Sequence of chain 1.A:
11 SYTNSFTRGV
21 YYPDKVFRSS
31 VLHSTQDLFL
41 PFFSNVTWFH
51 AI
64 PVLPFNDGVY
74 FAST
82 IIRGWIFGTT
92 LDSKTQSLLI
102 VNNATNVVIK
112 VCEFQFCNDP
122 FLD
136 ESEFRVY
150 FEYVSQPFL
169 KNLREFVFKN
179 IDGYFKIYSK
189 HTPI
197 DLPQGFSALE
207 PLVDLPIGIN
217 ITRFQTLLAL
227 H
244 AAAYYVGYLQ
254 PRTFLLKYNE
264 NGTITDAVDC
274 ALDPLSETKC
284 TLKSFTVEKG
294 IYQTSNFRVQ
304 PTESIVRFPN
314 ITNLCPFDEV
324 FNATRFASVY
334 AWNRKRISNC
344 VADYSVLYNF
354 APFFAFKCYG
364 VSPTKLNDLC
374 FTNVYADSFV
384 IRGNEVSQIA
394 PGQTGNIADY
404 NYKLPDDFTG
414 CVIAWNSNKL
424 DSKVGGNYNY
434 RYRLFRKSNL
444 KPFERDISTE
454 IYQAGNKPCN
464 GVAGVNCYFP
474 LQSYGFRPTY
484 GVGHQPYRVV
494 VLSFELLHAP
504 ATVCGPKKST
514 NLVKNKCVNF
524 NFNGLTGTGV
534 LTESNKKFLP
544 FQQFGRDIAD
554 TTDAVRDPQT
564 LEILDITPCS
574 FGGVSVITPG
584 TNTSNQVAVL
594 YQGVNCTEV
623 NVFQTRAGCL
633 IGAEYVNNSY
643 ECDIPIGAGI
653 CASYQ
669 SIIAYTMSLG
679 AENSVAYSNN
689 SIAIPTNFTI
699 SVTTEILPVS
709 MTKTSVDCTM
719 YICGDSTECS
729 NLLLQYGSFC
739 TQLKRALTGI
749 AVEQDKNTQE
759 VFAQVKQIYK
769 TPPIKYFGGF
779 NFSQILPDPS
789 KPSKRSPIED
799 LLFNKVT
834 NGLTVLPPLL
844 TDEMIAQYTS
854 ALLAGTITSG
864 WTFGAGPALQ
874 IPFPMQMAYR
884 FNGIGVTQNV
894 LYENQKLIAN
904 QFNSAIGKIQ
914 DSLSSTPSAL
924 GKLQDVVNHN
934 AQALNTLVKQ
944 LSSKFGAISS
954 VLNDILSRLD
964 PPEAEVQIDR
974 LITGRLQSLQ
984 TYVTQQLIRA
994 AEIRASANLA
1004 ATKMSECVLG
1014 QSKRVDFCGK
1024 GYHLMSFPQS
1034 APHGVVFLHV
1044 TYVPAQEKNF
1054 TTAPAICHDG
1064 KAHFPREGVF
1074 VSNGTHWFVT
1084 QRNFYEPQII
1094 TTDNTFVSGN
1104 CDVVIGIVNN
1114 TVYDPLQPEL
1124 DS

Binding-site contacts:
Ligand atom C8 contacts residue GLU1050 of chain 1.A at 3.3 Å.
Ligand atom C7 contacts residue ASN1052 of chain 1.A at 3.7 Å.
Ligand atom O7 contacts residue ASN1052 of chain 1.A at 4.1 Å.
Ligand atom C8 contacts residue ASN1052 of chain 1.A at 4.5 Å.
Ligand atom C5 contacts residue ALA684 of chain 1.A at 4.3 Å (hydrophobic).
Ligand atom O5 contacts residue ASN1052 of chain 1.A at 2.4 Å (h-bond).
Ligand atom C1 contacts residue ASN1052 of chain 1.A at 1.4 Å.
Ligand atom C5 contacts residue ASN1052 of chain 1.A at 3.7 Å.
Ligand atom C6 contacts residue ALA684 of chain 1.A at 4.0 Å (hydrophobic).
Ligand atom N2 contacts residue ASN1052 of chain 1.A at 2.9 Å (h-bond).
Ligand atom C8 contacts residue LYS1051 of chain 1.A at 4.3 Å.
Ligand atom C2 contacts residue ASN1052 of chain 1.A at 2.5 Å.
Ligand atom C3 contacts residue ASN1052 of chain 1.A at 3.8 Å.
Ligand atom C4 contacts residue ASN1052 of chain 1.A at 4.2 Å.

This protein binds this small molecule.
Small molecule (SMILES): CC(=O)N[C@@H]1[C@@H](O)[C@H](O)[C@@H](CO)O[C@H]1O